This small molecule binds to this protein.
Small molecule (SMILES): CC(=O)N[C@H]1[C@H](O[C@H]2[C@H](O)[C@@H](NC(C)=O)CO[C@@H]2CO)O[C@H](CO)[C@@H](O[C@H]2O[C@H](CO)[C@@H](O)[C@H](O[C@H]3O[C@H](CO)[C@@H](O)[C@H](O)[C@@H]3O)[C@@H]2O)[C@@H]1O

Sequence of chain 1.A:
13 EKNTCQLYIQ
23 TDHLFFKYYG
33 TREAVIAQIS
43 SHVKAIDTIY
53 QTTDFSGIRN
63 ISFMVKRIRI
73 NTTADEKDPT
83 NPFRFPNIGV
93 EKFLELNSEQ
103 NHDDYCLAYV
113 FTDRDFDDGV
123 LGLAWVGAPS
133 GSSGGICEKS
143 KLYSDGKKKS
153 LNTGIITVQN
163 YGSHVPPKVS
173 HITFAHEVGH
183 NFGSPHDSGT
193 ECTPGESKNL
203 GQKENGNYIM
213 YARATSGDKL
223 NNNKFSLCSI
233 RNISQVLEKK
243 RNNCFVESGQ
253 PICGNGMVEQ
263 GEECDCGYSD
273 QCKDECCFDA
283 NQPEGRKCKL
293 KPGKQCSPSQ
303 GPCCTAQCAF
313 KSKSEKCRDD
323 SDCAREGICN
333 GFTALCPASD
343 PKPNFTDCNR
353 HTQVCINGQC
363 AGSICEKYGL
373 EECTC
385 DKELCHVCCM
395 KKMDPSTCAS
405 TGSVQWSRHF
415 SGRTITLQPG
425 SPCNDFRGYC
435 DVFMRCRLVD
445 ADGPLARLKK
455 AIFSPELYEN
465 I

Binding-site contacts:
Ligand atom O7 contacts residue ASP24 of chain 1.A at 3.6 Å.
Ligand atom C5 contacts residue PRO84 of chain 1.A at 3.6 Å (hydrophobic).
Ligand atom C5 contacts residue ASN73 of chain 1.A at 3.6 Å.
Ligand atom O5 contacts residue ASN83 of chain 1.A at 3.6 Å.
Ligand atom C5 contacts residue THR82 of chain 1.A at 3.8 Å.
Ligand atom C7 contacts residue PHE85 of chain 1.A at 3.2 Å (hydrophobic).
Ligand atom C3 contacts residue ARG71 of chain 1.A at 3.6 Å.
Ligand atom C4 contacts residue ASN83 of chain 1.A at 3.7 Å.
Ligand atom C1 contacts residue ASN73 of chain 1.A at 1.4 Å.
Ligand atom N2 contacts residue PHE85 of chain 1.A at 3.3 Å.
Ligand atom C3 contacts residue THR82 of chain 1.A at 3.6 Å.
Ligand atom O7 contacts residue PHE85 of chain 1.A at 3.3 Å.
Ligand atom C2 contacts residue ASN83 of chain 1.A at 3.6 Å.
Ligand atom C8 contacts residue GLN22 of chain 1.A at 3.5 Å.
Ligand atom C7 contacts residue ASN73 of chain 1.A at 3.0 Å.
Ligand atom C5 contacts residue ASP77 of chain 1.A at 3.8 Å.
Ligand atom O3 contacts residue THR82 of chain 1.A at 3.7 Å.
Ligand atom C6 contacts residue ASN83 of chain 1.A at 3.6 Å.
Ligand atom O5 contacts residue ASN73 of chain 1.A at 2.3 Å (h-bond).
Ligand atom C3 contacts residue GLN102 of chain 1.A at 3.7 Å.
Ligand atom O4 contacts residue ARG71 of chain 1.A at 3.6 Å (salt-bridge).
Ligand atom O3 contacts residue GLN102 of chain 1.A at 2.6 Å (h-bond).
Ligand atom C6 contacts residue ASP77 of chain 1.A at 3.8 Å.
Ligand atom N2 contacts residue THR82 of chain 1.A at 3.8 Å.
Ligand atom C2 contacts residue PHE85 of chain 1.A at 3.6 Å (hydrophobic).
Ligand atom O7 contacts residue ASN73 of chain 1.A at 2.7 Å (h-bond).
Ligand atom O3 contacts residue PHE85 of chain 1.A at 3.2 Å.
Ligand atom O6 contacts residue ASP77 of chain 1.A at 3.2 Å (salt-bridge).
Ligand atom O6 contacts residue GLN102 of chain 1.A at 3.1 Å (h-bond).
Ligand atom C1 contacts residue ASP77 of chain 1.A at 3.3 Å.
Ligand atom O4 contacts residue THR82 of chain 1.A at 3.6 Å (h-bond).
Ligand atom C5 contacts residue ARG71 of chain 1.A at 3.2 Å.
Ligand atom C1 contacts residue ARG71 of chain 1.A at 3.7 Å.
Ligand atom C2 contacts residue ASN73 of chain 1.A at 2.5 Å.
Ligand atom N2 contacts residue GLN22 of chain 1.A at 3.8 Å.
Ligand atom O6 contacts residue ASP80 of chain 1.A at 3.7 Å.
Ligand atom O5 contacts residue ASP77 of chain 1.A at 2.6 Å (salt-bridge).
Ligand atom N2 contacts residue ASN73 of chain 1.A at 2.9 Å (h-bond).
Ligand atom C3 contacts residue ASN73 of chain 1.A at 3.8 Å.
Ligand atom C4 contacts residue ARG71 of chain 1.A at 3.6 Å.